Sequence of chain 1.C:
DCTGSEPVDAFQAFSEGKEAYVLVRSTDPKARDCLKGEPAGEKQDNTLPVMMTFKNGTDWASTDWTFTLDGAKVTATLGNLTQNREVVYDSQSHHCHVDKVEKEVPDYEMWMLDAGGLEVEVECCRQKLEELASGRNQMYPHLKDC

Binding-site contacts:
Ligand atom C5 contacts residue GLN87 of chain 1.C at 3.7 Å.
Ligand atom C1 contacts residue TRP69 of chain 1.C at 3.6 Å (hydrophobic).
Ligand atom C20 contacts residue LEU52 of chain 1.C at 3.7 Å (hydrophobic).
Ligand atom O3 contacts residue GLN87 of chain 1.C at 3.0 Å (h-bond).
Ligand atom O12 contacts residue HIS101 of chain 1.C at 3.0 Å (h-bond).
Ligand atom O12 contacts residue ASP103 of chain 1.C at 2.5 Å (salt-bridge).
Ligand atom C2 contacts residue TRP69 of chain 1.C at 3.8 Å (hydrophobic).
Ligand atom C19 contacts residue PRO43 of chain 1.C at 3.4 Å (hydrophobic).
Ligand atom C1 contacts residue PHE58 of chain 1.C at 3.6 Å (hydrophobic).
Ligand atom C13 contacts residue PHE18 of chain 1.C at 3.4 Å (hydrophobic).
Ligand atom C8 contacts residue ARG89 of chain 1.C at 3.5 Å.
Ligand atom O12 contacts residue PHE18 of chain 1.C at 3.2 Å.
Ligand atom C4 contacts residue TRP69 of chain 1.C at 3.5 Å (hydrophobic).
Ligand atom C1 contacts residue ARG36 of chain 1.C at 3.7 Å.
Ligand atom O3 contacts residue ARG89 of chain 1.C at 3.3 Å (salt-bridge).
Ligand atom C7 contacts residue GLN87 of chain 1.C at 3.7 Å.
Ligand atom C11 contacts residue PHE71 of chain 1.C at 3.6 Å (hydrophobic).
Ligand atom C19 contacts residue GLU42 of chain 1.C at 3.4 Å.
Ligand atom C8 contacts residue MET56 of chain 1.C at 3.5 Å (hydrophobic).
Ligand atom O1 contacts residue TRP69 of chain 1.C at 3.0 Å (h-bond).
Ligand atom C6 contacts residue GLN87 of chain 1.C at 3.1 Å.
Ligand atom C10 contacts residue TRP115 of chain 1.C at 3.6 Å (hydrophobic).
Ligand atom C17 contacts residue GLY41 of chain 1.C at 3.2 Å.
Ligand atom O1 contacts residue PHE58 of chain 1.C at 3.8 Å.
Ligand atom C10 contacts residue PHE71 of chain 1.C at 3.6 Å (hydrophobic).
Ligand atom C7 contacts residue ARG89 of chain 1.C at 3.1 Å.
Ligand atom C6 contacts residue ARG89 of chain 1.C at 3.7 Å.
Ligand atom C13 contacts residue HIS101 of chain 1.C at 3.8 Å.
Ligand atom C12 contacts residue ASP103 of chain 1.C at 3.2 Å.
Ligand atom C11 contacts residue ASP103 of chain 1.C at 3.7 Å.
Ligand atom C9 contacts residue ARG89 of chain 1.C at 3.7 Å.
Ligand atom C9 contacts residue PHE71 of chain 1.C at 3.3 Å (hydrophobic).
Ligand atom O2 contacts residue ARG36 of chain 1.C at 2.8 Å (salt-bridge).
Ligand atom C1 contacts residue THR67 of chain 1.C at 3.8 Å.
Ligand atom O1 contacts residue THR67 of chain 1.C at 2.8 Å (h-bond).
Ligand atom C3 contacts residue LEU39 of chain 1.C at 3.6 Å (hydrophobic).
Ligand atom C2 contacts residue PHE58 of chain 1.C at 3.4 Å (hydrophobic).
Ligand atom C12 contacts residue TRP115 of chain 1.C at 3.7 Å (hydrophobic).
Ligand atom C12 contacts residue HIS101 of chain 1.C at 3.7 Å.
Ligand atom C20 contacts residue PRO43 of chain 1.C at 3.6 Å (hydrophobic).

A small-molecule ligand and the protein it binds are described below.
Small molecule (SMILES): CCCCC/C=C\C[C@@H](O)/C=C/C=C/C=C\[C@@H](O)CCCC(=O)O